A small-molecule ligand and the protein it binds are described below.
Small molecule (SMILES): CC(C)(C)OC(=O)N[C@H](CS[C@H](Cc1ccccc1)C(=O)NCCc1cccnc1)Cc1c[nH]c2ccccc12

Binding-site contacts:
Ligand atom C28 contacts residue HEM1 of chain 3.B at 3.4 Å.
Ligand atom O07 contacts residue PHE88 of chain 3.A at 3.0 Å.
Ligand atom C29 contacts residue THR289 of chain 3.A at 3.6 Å.
Ligand atom C23 contacts residue SER99 of chain 3.A at 3.8 Å.
Ligand atom C17 contacts residue PHE221 of chain 3.A at 3.7 Å (hydrophobic).
Ligand atom C03 contacts residue ARG85 of chain 3.A at 3.2 Å.
Ligand atom O07 contacts residue ARG86 of chain 3.A at 3.7 Å.
Ligand atom O21 contacts residue ILE281 of chain 3.A at 3.2 Å.
Ligand atom C24 contacts residue PHE284 of chain 3.A at 3.8 Å (hydrophobic).
Ligand atom C06 contacts residue PHE88 of chain 3.A at 3.9 Å (hydrophobic).
Ligand atom C17 contacts residue PHE284 of chain 3.A at 4.0 Å (hydrophobic).
Ligand atom C03 contacts residue ARG86 of chain 3.A at 2.9 Å.
Ligand atom C18 contacts residue PHE284 of chain 3.A at 3.5 Å (hydrophobic).
Ligand atom C24 contacts residue ALA285 of chain 3.A at 3.7 Å (hydrophobic).
Ligand atom C19 contacts residue PHE221 of chain 3.A at 3.4 Å (hydrophobic).
Ligand atom C28 contacts residue THR289 of chain 3.A at 3.6 Å.
Ligand atom C15 contacts residue PHE221 of chain 3.A at 3.4 Å (hydrophobic).
Ligand atom C16 contacts residue PHE221 of chain 3.A at 3.6 Å (hydrophobic).
Ligand atom C33 contacts residue ARG85 of chain 3.A at 3.5 Å.
Ligand atom C13 contacts residue PHE221 of chain 3.A at 3.8 Å (hydrophobic).
Ligand atom C02 contacts residue ILE100 of chain 3.A at 3.8 Å (hydrophobic).
Ligand atom C01 contacts residue PHE88 of chain 3.A at 3.6 Å (hydrophobic).
Ligand atom C01 contacts residue ILE100 of chain 3.A at 3.3 Å (hydrophobic).
Ligand atom N27 contacts residue HEM1 of chain 3.B at 2.4 Å.
Ligand atom C04 contacts residue ILE100 of chain 3.A at 3.0 Å (hydrophobic).
Ligand atom O05 contacts residue SER99 of chain 3.A at 3.1 Å (h-bond).
Ligand atom C39 contacts residue ALA350 of chain 3.A at 3.8 Å (hydrophobic).
Ligand atom C26 contacts residue ALA285 of chain 3.A at 3.5 Å (hydrophobic).
Ligand atom O05 contacts residue ILE100 of chain 3.A at 3.5 Å.
Ligand atom N34 contacts residue ARG85 of chain 3.A at 3.4 Å.
Ligand atom C03 contacts residue PRO87 of chain 3.A at 3.7 Å (hydrophobic).
Ligand atom C04 contacts residue SER99 of chain 3.A at 3.6 Å.
Ligand atom C04 contacts residue ARG85 of chain 3.A at 3.9 Å.
Ligand atom C14 contacts residue PHE221 of chain 3.A at 3.3 Å (hydrophobic).
Ligand atom C40 contacts residue HEM1 of chain 3.B at 3.3 Å.
Ligand atom O21 contacts residue SER99 of chain 3.A at 3.3 Å (h-bond).
Ligand atom C25 contacts residue ALA285 of chain 3.A at 3.6 Å (hydrophobic).
Ligand atom C30 contacts residue PHE284 of chain 3.A at 3.4 Å (hydrophobic).
Ligand atom C18 contacts residue PHE221 of chain 3.A at 3.6 Å (hydrophobic).
Ligand atom C26 contacts residue HEM1 of chain 3.B at 3.0 Å.

Sequence of chain 3.A:
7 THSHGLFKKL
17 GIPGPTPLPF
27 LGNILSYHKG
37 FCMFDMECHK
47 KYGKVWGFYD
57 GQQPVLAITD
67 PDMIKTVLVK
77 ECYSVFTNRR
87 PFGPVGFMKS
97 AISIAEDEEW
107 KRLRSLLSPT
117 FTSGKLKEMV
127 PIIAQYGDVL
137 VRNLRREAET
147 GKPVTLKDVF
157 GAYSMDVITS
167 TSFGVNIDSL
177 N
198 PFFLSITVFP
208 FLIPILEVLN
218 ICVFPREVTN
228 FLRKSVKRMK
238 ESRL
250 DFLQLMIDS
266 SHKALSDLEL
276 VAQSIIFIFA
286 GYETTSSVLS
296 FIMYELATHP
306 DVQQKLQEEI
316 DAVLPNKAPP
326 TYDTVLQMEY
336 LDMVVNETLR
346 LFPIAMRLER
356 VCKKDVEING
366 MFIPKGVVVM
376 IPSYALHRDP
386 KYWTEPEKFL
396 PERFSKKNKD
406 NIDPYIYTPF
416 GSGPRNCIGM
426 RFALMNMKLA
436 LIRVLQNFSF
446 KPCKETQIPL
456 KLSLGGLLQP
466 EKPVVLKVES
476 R